Binding-site contacts:
Ligand atom O3 contacts residue LEU482 of chain 1.C at 3.5 Å.
Ligand atom N1 contacts residue ARG479 of chain 1.C at 3.7 Å.
Ligand atom FE contacts residue CYS549 of chain 1.C at 2.5 Å.
Ligand atom FE contacts residue CYS64 of chain 1.C at 2.4 Å.
Ligand atom C3 contacts residue HIS68 of chain 1.C at 3.6 Å.
Ligand atom C1 contacts residue ARG479 of chain 1.C at 3.5 Å.
Ligand atom N1 contacts residue VAL500 of chain 1.C at 3.8 Å.
Ligand atom NI contacts residue CYS546 of chain 1.C at 2.5 Å.
Ligand atom N2 contacts residue ARG479 of chain 1.C at 2.9 Å (salt-bridge).
Ligand atom O3 contacts residue CYS64 of chain 1.C at 4.0 Å.
Ligand atom C3 contacts residue PRO501 of chain 1.C at 3.6 Å (hydrophobic).
Ligand atom C1 contacts residue PRO501 of chain 1.C at 3.5 Å (hydrophobic).
Ligand atom C1 contacts residue CYS546 of chain 1.C at 4.1 Å (hydrophobic).
Ligand atom O3 contacts residue VAL500 of chain 1.C at 3.5 Å.
Ligand atom NI contacts residue CYS64 of chain 1.C at 2.6 Å.
Ligand atom N2 contacts residue PRO478 of chain 1.C at 3.3 Å.
Ligand atom N2 contacts residue CYS64 of chain 1.C at 3.5 Å.
Ligand atom NI contacts residue CYS549 of chain 1.C at 2.6 Å.
Ligand atom FE contacts residue ARG479 of chain 1.C at 4.1 Å.
Ligand atom C3 contacts residue CYS549 of chain 1.C at 3.3 Å (hydrophobic).
Ligand atom O3 contacts residue HIS68 of chain 1.C at 3.6 Å (h-bond).
Ligand atom NI contacts residue CYS61 of chain 1.C at 2.6 Å.
Ligand atom O3 contacts residue ALA477 of chain 1.C at 3.7 Å.
Ligand atom C3 contacts residue ALA477 of chain 1.C at 4.1 Å (hydrophobic).
Ligand atom O3 contacts residue THR67 of chain 1.C at 3.8 Å.
Ligand atom C2 contacts residue CYS64 of chain 1.C at 3.1 Å (hydrophobic).
Ligand atom C1 contacts residue VAL500 of chain 1.C at 3.7 Å (hydrophobic).
Ligand atom N1 contacts residue PRO501 of chain 1.C at 3.5 Å.
Ligand atom O3 contacts residue PRO501 of chain 1.C at 3.4 Å.
Ligand atom N1 contacts residue SER502 of chain 1.C at 2.9 Å (h-bond).
Ligand atom N2 contacts residue ALA477 of chain 1.C at 3.5 Å.
Ligand atom C1 contacts residue SER502 of chain 1.C at 3.8 Å.
Ligand atom C3 contacts residue CYS64 of chain 1.C at 3.3 Å (hydrophobic).
Ligand atom C2 contacts residue ALA477 of chain 1.C at 4.0 Å (hydrophobic).
Ligand atom C3 contacts residue VAL500 of chain 1.C at 3.5 Å (hydrophobic).
Ligand atom C3 contacts residue THR67 of chain 1.C at 3.9 Å.
Ligand atom O3 contacts residue CYS549 of chain 1.C at 4.1 Å.
Ligand atom N1 contacts residue CYS549 of chain 1.C at 3.6 Å.
Ligand atom C1 contacts residue CYS549 of chain 1.C at 3.4 Å (hydrophobic).
Ligand atom C2 contacts residue ARG479 of chain 1.C at 3.4 Å.

The protein below binds the small molecule below.
Small molecule (SMILES): N#C[Fe]([Ni])(C#N)C=O

Sequence of chain 1.C:
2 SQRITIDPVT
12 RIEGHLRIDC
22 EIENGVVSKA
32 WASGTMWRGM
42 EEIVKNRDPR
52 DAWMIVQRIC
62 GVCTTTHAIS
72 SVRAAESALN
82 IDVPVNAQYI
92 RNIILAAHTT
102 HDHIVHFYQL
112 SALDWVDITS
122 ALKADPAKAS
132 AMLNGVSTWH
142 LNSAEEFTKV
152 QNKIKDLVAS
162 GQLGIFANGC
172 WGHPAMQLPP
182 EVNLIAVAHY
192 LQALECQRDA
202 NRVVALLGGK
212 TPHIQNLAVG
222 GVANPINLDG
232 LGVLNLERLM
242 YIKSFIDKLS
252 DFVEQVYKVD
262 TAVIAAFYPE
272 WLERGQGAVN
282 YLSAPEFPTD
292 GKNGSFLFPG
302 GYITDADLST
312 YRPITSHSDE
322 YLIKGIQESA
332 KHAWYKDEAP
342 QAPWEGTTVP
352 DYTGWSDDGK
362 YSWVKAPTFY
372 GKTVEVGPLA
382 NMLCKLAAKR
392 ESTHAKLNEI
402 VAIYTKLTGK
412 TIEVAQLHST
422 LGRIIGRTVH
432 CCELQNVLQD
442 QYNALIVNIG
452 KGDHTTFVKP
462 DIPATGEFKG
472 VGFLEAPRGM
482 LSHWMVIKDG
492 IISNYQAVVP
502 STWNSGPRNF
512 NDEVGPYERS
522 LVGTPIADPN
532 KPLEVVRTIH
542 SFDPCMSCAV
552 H